Binding-site contacts:
Ligand atom C7 contacts residue ASN66 of chain 1.B at 3.0 Å.
Ligand atom C5 contacts residue ASN66 of chain 1.B at 3.7 Å.
Ligand atom O5 contacts residue ASN66 of chain 1.B at 2.4 Å (h-bond).
Ligand atom C6 contacts residue SER68 of chain 1.B at 3.6 Å.
Ligand atom C5 contacts residue SER68 of chain 1.B at 4.1 Å.
Ligand atom C4 contacts residue ASN66 of chain 1.B at 4.3 Å.
Ligand atom N2 contacts residue ASN66 of chain 1.B at 2.9 Å (h-bond).
Ligand atom C1 contacts residue GLU69 of chain 1.B at 4.4 Å.
Ligand atom C2 contacts residue ASN66 of chain 1.B at 2.5 Å.
Ligand atom C6 contacts residue ASN66 of chain 1.B at 4.5 Å.
Ligand atom O5 contacts residue GLU69 of chain 1.B at 4.3 Å.
Ligand atom C8 contacts residue ASN66 of chain 1.B at 3.8 Å.
Ligand atom O7 contacts residue ASN66 of chain 1.B at 3.2 Å (h-bond).
Ligand atom O6 contacts residue SER68 of chain 1.B at 4.1 Å.
Ligand atom C3 contacts residue ASN66 of chain 1.B at 3.8 Å.
Ligand atom O5 contacts residue SER68 of chain 1.B at 3.8 Å.
Ligand atom C1 contacts residue ASN66 of chain 1.B at 1.5 Å.
Ligand atom C7 contacts residue GLU69 of chain 1.B at 4.5 Å.
Ligand atom C2 contacts residue GLU69 of chain 1.B at 4.5 Å.
Ligand atom O7 contacts residue GLU69 of chain 1.B at 3.6 Å (salt-bridge).

Sequence of chain 1.B:
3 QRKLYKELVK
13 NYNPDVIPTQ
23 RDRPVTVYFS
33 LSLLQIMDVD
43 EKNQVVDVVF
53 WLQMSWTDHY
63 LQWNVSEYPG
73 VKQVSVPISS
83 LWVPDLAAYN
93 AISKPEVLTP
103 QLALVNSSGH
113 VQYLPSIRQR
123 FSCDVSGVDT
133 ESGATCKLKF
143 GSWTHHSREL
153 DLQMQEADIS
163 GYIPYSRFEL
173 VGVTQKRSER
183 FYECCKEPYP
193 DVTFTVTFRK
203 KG

This small molecule binds to this protein.
Small molecule (SMILES): CC(=O)N[C@H]1[C@H](O[C@H]2[C@H](O)[C@@H](NC(C)=O)CO[C@@H]2CO)O[C@H](CO)[C@@H](O)[C@@H]1O